Sequence of chain 1.A:
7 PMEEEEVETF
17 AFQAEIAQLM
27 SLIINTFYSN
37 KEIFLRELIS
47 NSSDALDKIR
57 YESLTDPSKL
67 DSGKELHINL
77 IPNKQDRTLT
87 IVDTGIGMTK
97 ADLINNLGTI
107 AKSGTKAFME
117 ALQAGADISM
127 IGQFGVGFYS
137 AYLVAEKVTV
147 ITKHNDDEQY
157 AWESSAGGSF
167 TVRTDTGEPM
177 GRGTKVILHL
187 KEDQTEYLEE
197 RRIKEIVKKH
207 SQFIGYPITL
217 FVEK

A small-molecule ligand and the protein it binds are described below.
Small molecule (SMILES): C[C@@H]1C[C@H]2O[C@@H]2/C=C\C=C\C(=O)Cc2c(Cl)c(O)cc(O)c2C(=O)O1

Binding-site contacts:
Ligand atom C3 contacts residue ASP89 of chain 1.A at 3.3 Å.
Ligand atom CL1 contacts residue ASN47 of chain 1.A at 3.4 Å.
Ligand atom C16 contacts residue LYS54 of chain 1.A at 3.9 Å.
Ligand atom C3 contacts residue THR180 of chain 1.A at 3.7 Å.
Ligand atom C18 contacts residue ASN102 of chain 1.A at 3.8 Å.
Ligand atom C8 contacts residue MET94 of chain 1.A at 3.7 Å (hydrophobic).
Ligand atom C14 contacts residue ASN47 of chain 1.A at 3.3 Å.
Ligand atom O2 contacts residue MET94 of chain 1.A at 3.8 Å.
Ligand atom O4 contacts residue VAL182 of chain 1.A at 3.5 Å.
Ligand atom O3 contacts residue ALA51 of chain 1.A at 3.2 Å.
Ligand atom O6 contacts residue LYS54 of chain 1.A at 3.1 Å (salt-bridge).
Ligand atom C4 contacts residue THR180 of chain 1.A at 4.0 Å.
Ligand atom C16 contacts residue ALA51 of chain 1.A at 3.9 Å (hydrophobic).
Ligand atom C5 contacts residue ASN47 of chain 1.A at 3.5 Å.
Ligand atom O4 contacts residue LEU44 of chain 1.A at 3.7 Å.
Ligand atom O5 contacts residue ASN102 of chain 1.A at 3.7 Å.
Ligand atom C2 contacts residue THR180 of chain 1.A at 4.0 Å.
Ligand atom CL1 contacts residue PHE134 of chain 1.A at 3.4 Å.
Ligand atom C1 contacts residue THR180 of chain 1.A at 3.7 Å.
Ligand atom C4 contacts residue ASP89 of chain 1.A at 3.4 Å.
Ligand atom C12 contacts residue ASN47 of chain 1.A at 3.6 Å.
Ligand atom C10 contacts residue ASN47 of chain 1.A at 3.8 Å.
Ligand atom O6 contacts residue ASP50 of chain 1.A at 3.4 Å.
Ligand atom C16 contacts residue ILE92 of chain 1.A at 3.9 Å (hydrophobic).
Ligand atom C15 contacts residue LYS54 of chain 1.A at 3.8 Å.
Ligand atom O6 contacts residue ALA51 of chain 1.A at 3.4 Å (h-bond).
Ligand atom C4 contacts residue SER48 of chain 1.A at 3.9 Å.
Ligand atom C13 contacts residue ASP50 of chain 1.A at 3.8 Å.
Ligand atom C14 contacts residue ALA51 of chain 1.A at 3.8 Å (hydrophobic).
Ligand atom C18 contacts residue MET94 of chain 1.A at 3.7 Å (hydrophobic).
Ligand atom C6 contacts residue ASN47 of chain 1.A at 3.9 Å.
Ligand atom C14 contacts residue ASP50 of chain 1.A at 3.8 Å.
Ligand atom C11 contacts residue ASN47 of chain 1.A at 3.7 Å.
Ligand atom C13 contacts residue ASN47 of chain 1.A at 3.9 Å.
Ligand atom O3 contacts residue THR180 of chain 1.A at 3.5 Å.
Ligand atom O2 contacts residue THR180 of chain 1.A at 2.8 Å (h-bond).
Ligand atom O3 contacts residue ASP89 of chain 1.A at 2.6 Å (salt-bridge).
Ligand atom O4 contacts residue ASN47 of chain 1.A at 3.6 Å.
Ligand atom C4 contacts residue ASN47 of chain 1.A at 3.8 Å.
Ligand atom O5 contacts residue LEU103 of chain 1.A at 3.4 Å.